This small molecule binds to this protein.
Small molecule (SMILES): CC(=O)N[C@H]1[C@H](O[C@H]2[C@H](O)[C@@H](NC(C)=O)CO[C@@H]2CO)O[C@H](CO)[C@@H](O[C@@H]2O[C@H](CO)[C@@H](O)[C@H](O[C@H]3O[C@H](CO)[C@@H](O)[C@H](O)[C@@H]3O)[C@@H]2O)[C@@H]1O

Sequence of chain 1.C:
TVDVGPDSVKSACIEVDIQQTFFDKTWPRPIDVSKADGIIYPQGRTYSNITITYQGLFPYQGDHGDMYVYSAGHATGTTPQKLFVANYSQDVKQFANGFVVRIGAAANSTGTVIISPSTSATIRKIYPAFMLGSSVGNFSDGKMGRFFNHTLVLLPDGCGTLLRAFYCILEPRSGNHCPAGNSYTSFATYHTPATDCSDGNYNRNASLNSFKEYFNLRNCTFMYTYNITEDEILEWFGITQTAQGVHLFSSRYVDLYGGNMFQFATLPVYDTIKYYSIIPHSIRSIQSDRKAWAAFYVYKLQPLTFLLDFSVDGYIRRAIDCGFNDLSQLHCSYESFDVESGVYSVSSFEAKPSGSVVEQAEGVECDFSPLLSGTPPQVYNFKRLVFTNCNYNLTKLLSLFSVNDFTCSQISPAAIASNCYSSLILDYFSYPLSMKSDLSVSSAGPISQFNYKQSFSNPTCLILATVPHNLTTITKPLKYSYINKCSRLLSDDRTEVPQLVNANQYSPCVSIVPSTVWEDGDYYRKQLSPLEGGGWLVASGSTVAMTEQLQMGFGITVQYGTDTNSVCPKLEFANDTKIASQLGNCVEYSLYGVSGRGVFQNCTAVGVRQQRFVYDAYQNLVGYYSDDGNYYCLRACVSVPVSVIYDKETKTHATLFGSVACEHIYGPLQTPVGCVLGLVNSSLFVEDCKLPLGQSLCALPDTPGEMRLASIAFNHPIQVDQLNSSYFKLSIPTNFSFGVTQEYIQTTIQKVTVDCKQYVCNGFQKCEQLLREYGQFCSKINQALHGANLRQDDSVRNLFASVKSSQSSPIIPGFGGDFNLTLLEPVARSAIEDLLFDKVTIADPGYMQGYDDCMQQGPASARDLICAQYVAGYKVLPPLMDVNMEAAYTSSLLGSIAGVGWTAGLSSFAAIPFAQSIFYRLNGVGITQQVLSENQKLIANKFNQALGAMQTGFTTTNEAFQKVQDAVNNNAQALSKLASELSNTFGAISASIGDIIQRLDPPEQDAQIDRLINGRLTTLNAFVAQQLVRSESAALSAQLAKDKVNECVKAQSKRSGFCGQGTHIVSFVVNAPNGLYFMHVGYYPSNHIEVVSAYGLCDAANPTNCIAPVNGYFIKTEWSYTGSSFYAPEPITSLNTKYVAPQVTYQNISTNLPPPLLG

Binding-site contacts:
Ligand atom C6 contacts residue MET254 of chain 1.C at 3.7 Å (hydrophobic).
Ligand atom O6 contacts residue MET254 of chain 1.C at 4.2 Å.
Ligand atom C5 contacts residue ASN236 of chain 1.C at 3.7 Å.
Ligand atom C5 contacts residue ASP34 of chain 1.C at 4.2 Å.
Ligand atom O5 contacts residue ARG195 of chain 1.C at 3.6 Å (salt-bridge).
Ligand atom C6 contacts residue ARG195 of chain 1.C at 3.7 Å.
Ligand atom C3 contacts residue ASP34 of chain 1.C at 3.4 Å.
Ligand atom C1 contacts residue ASP34 of chain 1.C at 4.1 Å.
Ligand atom O7 contacts residue LYS243 of chain 1.C at 4.4 Å.
Ligand atom O6 contacts residue ARG195 of chain 1.C at 3.1 Å (salt-bridge).
Ligand atom O5 contacts residue ASN236 of chain 1.C at 2.4 Å (h-bond).
Ligand atom C1 contacts residue ARG195 of chain 1.C at 4.4 Å.
Ligand atom C7 contacts residue ASN236 of chain 1.C at 3.4 Å.
Ligand atom C8 contacts residue MET254 of chain 1.C at 3.7 Å (hydrophobic).
Ligand atom O3 contacts residue GLY36 of chain 1.C at 3.9 Å.
Ligand atom N2 contacts residue ASN236 of chain 1.C at 2.9 Å (h-bond).
Ligand atom C2 contacts residue ASN236 of chain 1.C at 2.5 Å.
Ligand atom O7 contacts residue ASN236 of chain 1.C at 3.6 Å (h-bond).
Ligand atom O2 contacts residue ASP34 of chain 1.C at 4.1 Å.
Ligand atom C4 contacts residue VAL35 of chain 1.C at 4.3 Å (hydrophobic).
Ligand atom O4 contacts residue ASP34 of chain 1.C at 3.9 Å.
Ligand atom C1 contacts residue ASN236 of chain 1.C at 1.4 Å.
Ligand atom C1 contacts residue GLY36 of chain 1.C at 4.3 Å.
Ligand atom C4 contacts residue ASN236 of chain 1.C at 4.4 Å.
Ligand atom C3 contacts residue ASN236 of chain 1.C at 3.8 Å.
Ligand atom N2 contacts residue ASP34 of chain 1.C at 2.9 Å (salt-bridge).
Ligand atom O6 contacts residue THR256 of chain 1.C at 4.3 Å.
Ligand atom C7 contacts residue PRO37 of chain 1.C at 4.5 Å (hydrophobic).
Ligand atom C4 contacts residue GLY36 of chain 1.C at 4.4 Å.
Ligand atom C5 contacts residue ARG195 of chain 1.C at 4.1 Å.
Ligand atom C2 contacts residue ASP34 of chain 1.C at 3.6 Å.
Ligand atom N2 contacts residue VAL35 of chain 1.C at 4.4 Å.
Ligand atom O5 contacts residue LEU239 of chain 1.C at 3.7 Å.
Ligand atom O3 contacts residue ASP34 of chain 1.C at 3.6 Å.
Ligand atom C1 contacts residue LEU239 of chain 1.C at 4.5 Å (hydrophobic).
Ligand atom O7 contacts residue PRO37 of chain 1.C at 3.7 Å.
Ligand atom C7 contacts residue ASP34 of chain 1.C at 3.8 Å.
Ligand atom O7 contacts residue ASN240 of chain 1.C at 4.2 Å.
Ligand atom C8 contacts residue VAL33 of chain 1.C at 4.1 Å (hydrophobic).
Ligand atom C8 contacts residue ASP34 of chain 1.C at 3.8 Å.